Binding-site contacts:
Ligand atom C2 contacts residue ASN280 of chain 1.A at 2.4 Å.
Ligand atom C5 contacts residue ASN280 of chain 1.A at 3.6 Å.
Ligand atom O6 contacts residue THR336 of chain 1.A at 3.4 Å (h-bond).
Ligand atom O5 contacts residue THR336 of chain 1.A at 3.6 Å (h-bond).
Ligand atom C8 contacts residue ASN280 of chain 1.A at 4.4 Å.
Ligand atom C6 contacts residue THR336 of chain 1.A at 3.9 Å.
Ligand atom C7 contacts residue ASN280 of chain 1.A at 3.4 Å.
Ligand atom C4 contacts residue ASN280 of chain 1.A at 4.2 Å.
Ligand atom C3 contacts residue ASN280 of chain 1.A at 3.8 Å.
Ligand atom O7 contacts residue ASN280 of chain 1.A at 3.4 Å (h-bond).
Ligand atom O5 contacts residue ASN280 of chain 1.A at 2.3 Å (h-bond).
Ligand atom N2 contacts residue ASN280 of chain 1.A at 2.9 Å (h-bond).
Ligand atom C5 contacts residue THR336 of chain 1.A at 4.4 Å.
Ligand atom C1 contacts residue ASN280 of chain 1.A at 1.4 Å.

Sequence of chain 1.A:
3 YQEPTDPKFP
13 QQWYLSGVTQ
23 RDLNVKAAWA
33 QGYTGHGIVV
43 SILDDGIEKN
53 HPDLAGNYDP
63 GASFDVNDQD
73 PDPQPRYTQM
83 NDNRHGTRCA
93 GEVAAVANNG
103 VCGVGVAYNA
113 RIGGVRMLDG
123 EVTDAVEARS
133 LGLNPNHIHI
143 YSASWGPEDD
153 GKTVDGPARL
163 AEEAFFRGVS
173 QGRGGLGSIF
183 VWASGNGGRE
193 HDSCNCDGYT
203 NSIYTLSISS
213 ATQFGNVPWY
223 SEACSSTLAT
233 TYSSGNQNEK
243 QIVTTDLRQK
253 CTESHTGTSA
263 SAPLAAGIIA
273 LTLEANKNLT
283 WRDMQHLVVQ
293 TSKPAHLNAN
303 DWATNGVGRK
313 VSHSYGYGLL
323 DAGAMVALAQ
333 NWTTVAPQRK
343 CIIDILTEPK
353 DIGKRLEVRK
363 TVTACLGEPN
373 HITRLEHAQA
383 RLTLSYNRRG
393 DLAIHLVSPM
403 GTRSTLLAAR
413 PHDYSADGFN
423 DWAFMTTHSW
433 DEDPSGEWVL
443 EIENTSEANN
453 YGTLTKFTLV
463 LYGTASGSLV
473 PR

This small molecule binds to this protein.
Small molecule (SMILES): CC(=O)N[C@@H]1[C@@H](O)[C@H](O)[C@@H](CO)O[C@H]1O